Sequence of chain 1.B:
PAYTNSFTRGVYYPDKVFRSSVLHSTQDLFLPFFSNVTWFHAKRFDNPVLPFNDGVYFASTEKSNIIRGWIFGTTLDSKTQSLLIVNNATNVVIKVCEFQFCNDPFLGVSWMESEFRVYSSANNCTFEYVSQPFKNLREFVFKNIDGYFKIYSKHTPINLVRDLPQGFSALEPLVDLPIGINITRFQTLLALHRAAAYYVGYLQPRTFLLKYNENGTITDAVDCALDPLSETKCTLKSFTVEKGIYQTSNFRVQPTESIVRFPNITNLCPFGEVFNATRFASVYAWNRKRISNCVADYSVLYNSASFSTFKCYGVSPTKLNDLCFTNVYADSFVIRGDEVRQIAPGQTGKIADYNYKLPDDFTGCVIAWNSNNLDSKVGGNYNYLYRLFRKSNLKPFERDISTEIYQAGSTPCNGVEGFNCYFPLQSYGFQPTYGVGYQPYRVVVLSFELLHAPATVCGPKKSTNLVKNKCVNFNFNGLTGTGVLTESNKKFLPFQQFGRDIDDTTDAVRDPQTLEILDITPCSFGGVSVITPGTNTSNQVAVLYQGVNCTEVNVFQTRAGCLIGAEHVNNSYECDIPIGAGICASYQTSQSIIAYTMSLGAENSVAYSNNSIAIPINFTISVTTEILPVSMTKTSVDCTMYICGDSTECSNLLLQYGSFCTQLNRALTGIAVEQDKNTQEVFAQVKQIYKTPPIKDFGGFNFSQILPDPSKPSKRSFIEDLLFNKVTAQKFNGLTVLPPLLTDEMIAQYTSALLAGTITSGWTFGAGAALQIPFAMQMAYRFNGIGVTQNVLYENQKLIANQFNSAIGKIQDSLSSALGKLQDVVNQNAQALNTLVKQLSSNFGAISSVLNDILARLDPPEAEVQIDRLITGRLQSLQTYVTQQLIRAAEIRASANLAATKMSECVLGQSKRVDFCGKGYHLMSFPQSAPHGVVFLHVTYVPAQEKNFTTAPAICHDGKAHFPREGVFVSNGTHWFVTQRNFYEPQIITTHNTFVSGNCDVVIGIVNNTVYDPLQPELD

A protein and the small-molecule ligand that binds it are described below.
Small molecule (SMILES): CC(=O)N[C@@H]1[C@@H](O)[C@H](O)[C@@H](CO)O[C@H]1O

Binding-site contacts:
Ligand atom C4 contacts residue ASN631 of chain 1.B at 4.2 Å.
Ligand atom C7 contacts residue ASN631 of chain 1.B at 3.3 Å.
Ligand atom C5 contacts residue ASN631 of chain 1.B at 3.7 Å.
Ligand atom C3 contacts residue ASN631 of chain 1.B at 3.8 Å.
Ligand atom C8 contacts residue ASN631 of chain 1.B at 4.4 Å.
Ligand atom C2 contacts residue ASN631 of chain 1.B at 2.5 Å.
Ligand atom C1 contacts residue ASN631 of chain 1.B at 1.4 Å.
Ligand atom N2 contacts residue ASN631 of chain 1.B at 2.9 Å (h-bond).
Ligand atom O7 contacts residue ASN631 of chain 1.B at 3.3 Å (h-bond).
Ligand atom O5 contacts residue ASN631 of chain 1.B at 2.4 Å (h-bond).